Sequence of chain 1.F:
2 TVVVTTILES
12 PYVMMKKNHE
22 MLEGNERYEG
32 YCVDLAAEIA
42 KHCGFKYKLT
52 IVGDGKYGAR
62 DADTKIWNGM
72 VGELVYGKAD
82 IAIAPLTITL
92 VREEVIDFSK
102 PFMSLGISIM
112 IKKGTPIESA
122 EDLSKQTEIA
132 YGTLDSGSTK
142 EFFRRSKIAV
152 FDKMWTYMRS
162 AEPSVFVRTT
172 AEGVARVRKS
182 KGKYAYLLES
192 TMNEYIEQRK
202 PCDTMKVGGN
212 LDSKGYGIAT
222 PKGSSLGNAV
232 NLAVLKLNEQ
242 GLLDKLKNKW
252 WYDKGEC

This small molecule binds to this protein.
Small molecule (SMILES): N[C@H](Cn1ccc(=O)n(Cc2ccc(C(=O)O)cc2)c1=O)C(=O)O

Binding-site contacts:
Ligand atom C22 contacts residue PRO86 of chain 1.F at 3.8 Å (hydrophobic).
Ligand atom O23 contacts residue TYR58 of chain 1.F at 3.7 Å.
Ligand atom N01 contacts residue TYR217 of chain 1.F at 3.5 Å.
Ligand atom N04 contacts residue TYR58 of chain 1.F at 3.6 Å.
Ligand atom C07 contacts residue GLU10 of chain 1.F at 3.9 Å.
Ligand atom C15 contacts residue LEU135 of chain 1.F at 3.8 Å (hydrophobic).
Ligand atom O08 contacts residue MET193 of chain 1.F at 3.5 Å.
Ligand atom C11 contacts residue THR171 of chain 1.F at 3.9 Å.
Ligand atom C06 contacts residue TYR217 of chain 1.F at 3.7 Å (hydrophobic).
Ligand atom O18 contacts residue THR140 of chain 1.F at 2.5 Å (h-bond).
Ligand atom C03 contacts residue TYR58 of chain 1.F at 3.4 Å (hydrophobic).
Ligand atom C22 contacts residue THR88 of chain 1.F at 3.9 Å.
Ligand atom C06 contacts residue TYR13 of chain 1.F at 3.7 Å (hydrophobic).
Ligand atom C22 contacts residue ARG93 of chain 1.F at 3.7 Å.
Ligand atom C13 contacts residue GLU190 of chain 1.F at 3.3 Å.
Ligand atom O24 contacts residue ARG93 of chain 1.F at 2.9 Å (salt-bridge).
Ligand atom C05 contacts residue PRO86 of chain 1.F at 3.3 Å (hydrophobic).
Ligand atom C13 contacts residue LEU189 of chain 1.F at 3.8 Å (hydrophobic).
Ligand atom C14 contacts residue THR171 of chain 1.F at 3.9 Å.
Ligand atom O24 contacts residue PRO86 of chain 1.F at 3.7 Å.
Ligand atom C03 contacts residue PRO86 of chain 1.F at 3.6 Å (hydrophobic).
Ligand atom C22 contacts residue TYR58 of chain 1.F at 3.9 Å (hydrophobic).
Ligand atom O19 contacts residue LEU135 of chain 1.F at 3.1 Å.
Ligand atom C15 contacts residue THR171 of chain 1.F at 3.2 Å.
Ligand atom C06 contacts residue PRO86 of chain 1.F at 3.7 Å (hydrophobic).
Ligand atom N01 contacts residue THR88 of chain 1.F at 2.9 Å (h-bond).
Ligand atom C02 contacts residue PRO86 of chain 1.F at 3.7 Å (hydrophobic).
Ligand atom C17 contacts residue THR140 of chain 1.F at 3.6 Å.
Ligand atom O18 contacts residue LEU189 of chain 1.F at 3.5 Å.
Ligand atom C02 contacts residue THR88 of chain 1.F at 3.9 Å.
Ligand atom N01 contacts residue PRO86 of chain 1.F at 3.2 Å (h-bond).
Ligand atom O23 contacts residue ARG93 of chain 1.F at 3.0 Å (salt-bridge).
Ligand atom C16 contacts residue THR171 of chain 1.F at 3.2 Å.
Ligand atom O24 contacts residue LEU87 of chain 1.F at 3.5 Å.
Ligand atom C12 contacts residue MET193 of chain 1.F at 3.5 Å (hydrophobic).
Ligand atom O24 contacts residue THR88 of chain 1.F at 2.5 Å (h-bond).
Ligand atom N09 contacts residue GLU10 of chain 1.F at 3.8 Å.
Ligand atom O19 contacts residue TYR187 of chain 1.F at 2.9 Å (h-bond).
Ligand atom C05 contacts residue TYR58 of chain 1.F at 3.6 Å (hydrophobic).
Ligand atom C12 contacts residue GLU190 of chain 1.F at 3.9 Å.